Binding-site contacts:
Ligand atom C6 contacts residue MET165 of chain 1.B at 3.9 Å (hydrophobic).
Ligand atom C3 contacts residue PHE140 of chain 1.B at 3.7 Å (hydrophobic).
Ligand atom C15 contacts residue MET49 of chain 1.B at 3.5 Å (hydrophobic).
Ligand atom C3 contacts residue ASN142 of chain 1.B at 3.7 Å.
Ligand atom C14 contacts residue MET49 of chain 1.B at 3.5 Å (hydrophobic).
Ligand atom C5 contacts residue GLU166 of chain 1.B at 3.5 Å.
Ligand atom C6 contacts residue CYS145 of chain 1.B at 3.8 Å (hydrophobic).
Ligand atom N contacts residue HIS163 of chain 1.B at 2.7 Å (h-bond).
Ligand atom CL contacts residue ASP187 of chain 1.B at 3.4 Å.
Ligand atom C3 contacts residue GLU166 of chain 1.B at 3.4 Å.
Ligand atom O3 contacts residue GLN189 of chain 1.B at 3.4 Å (h-bond).
Ligand atom C2 contacts residue ASN142 of chain 1.B at 3.9 Å.
Ligand atom C4 contacts residue GLU166 of chain 1.B at 3.7 Å.
Ligand atom C13 contacts residue MET49 of chain 1.B at 3.9 Å (hydrophobic).
Ligand atom N contacts residue GLU166 of chain 1.B at 3.9 Å.
Ligand atom C4 contacts residue LEU141 of chain 1.B at 3.8 Å (hydrophobic).
Ligand atom CL contacts residue MET165 of chain 1.B at 3.8 Å.
Ligand atom C13 contacts residue ARG188 of chain 1.B at 4.0 Å.
Ligand atom N contacts residue PHE140 of chain 1.B at 3.9 Å.
Ligand atom C15 contacts residue MET165 of chain 1.B at 3.5 Å (hydrophobic).
Ligand atom O contacts residue ASN142 of chain 1.B at 3.7 Å.
Ligand atom N1 contacts residue CYS145 of chain 1.B at 3.9 Å.
Ligand atom CL contacts residue HIS164 of chain 1.B at 4.0 Å.
Ligand atom CL contacts residue HIS41 of chain 1.B at 3.5 Å.
Ligand atom O2 contacts residue GLU166 of chain 1.B at 3.0 Å (salt-bridge).
Ligand atom C5 contacts residue PHE140 of chain 1.B at 3.5 Å (hydrophobic).
Ligand atom C14 contacts residue MET165 of chain 1.B at 4.0 Å (hydrophobic).
Ligand atom C3 contacts residue LEU141 of chain 1.B at 3.7 Å (hydrophobic).
Ligand atom C8 contacts residue MET165 of chain 1.B at 4.0 Å (hydrophobic).
Ligand atom C5 contacts residue SER144 of chain 1.B at 4.0 Å.
Ligand atom C16 contacts residue HIS164 of chain 1.B at 3.5 Å.
Ligand atom C16 contacts residue MET165 of chain 1.B at 3.6 Å (hydrophobic).
Ligand atom C6 contacts residue HIS163 of chain 1.B at 3.2 Å.
Ligand atom C5 contacts residue LEU141 of chain 1.B at 3.7 Å (hydrophobic).
Ligand atom N contacts residue SER144 of chain 1.B at 3.6 Å (h-bond).
Ligand atom C5 contacts residue HIS163 of chain 1.B at 3.9 Å.
Ligand atom C14 contacts residue ARG188 of chain 1.B at 3.6 Å.
Ligand atom C6 contacts residue GLU166 of chain 1.B at 3.8 Å.
Ligand atom C13 contacts residue GLN189 of chain 1.B at 3.9 Å.
Ligand atom O2 contacts residue MET165 of chain 1.B at 3.3 Å.

The small molecule below binds the protein below.
Small molecule (SMILES): CS(=O)(=O)c1ccc2cncc(NC(=O)[C@@H]3CCOc4ccc(Cl)cc43)c2c1

Sequence of chain 1.A:
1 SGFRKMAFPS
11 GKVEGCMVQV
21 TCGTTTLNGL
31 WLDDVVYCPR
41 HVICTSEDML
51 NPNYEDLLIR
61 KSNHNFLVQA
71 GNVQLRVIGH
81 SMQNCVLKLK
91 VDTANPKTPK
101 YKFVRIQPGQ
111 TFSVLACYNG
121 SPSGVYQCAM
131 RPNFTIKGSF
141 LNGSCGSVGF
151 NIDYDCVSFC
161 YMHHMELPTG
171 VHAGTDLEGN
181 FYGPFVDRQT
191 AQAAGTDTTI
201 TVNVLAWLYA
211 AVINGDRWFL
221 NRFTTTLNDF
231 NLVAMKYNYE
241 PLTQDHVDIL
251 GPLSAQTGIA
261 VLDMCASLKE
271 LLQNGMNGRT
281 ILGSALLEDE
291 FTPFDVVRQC

Sequence of chain 1.B:
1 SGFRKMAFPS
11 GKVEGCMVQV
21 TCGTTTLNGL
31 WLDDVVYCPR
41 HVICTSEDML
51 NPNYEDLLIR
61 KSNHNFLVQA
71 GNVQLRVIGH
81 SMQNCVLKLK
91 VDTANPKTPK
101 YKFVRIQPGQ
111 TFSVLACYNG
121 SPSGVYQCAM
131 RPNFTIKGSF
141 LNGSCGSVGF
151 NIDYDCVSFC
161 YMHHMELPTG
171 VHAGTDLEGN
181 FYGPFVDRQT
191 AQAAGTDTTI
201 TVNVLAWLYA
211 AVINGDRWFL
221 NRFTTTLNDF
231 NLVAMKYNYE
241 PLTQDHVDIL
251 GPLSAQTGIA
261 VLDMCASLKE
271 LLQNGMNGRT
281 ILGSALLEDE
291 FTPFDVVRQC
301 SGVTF